Sequence of chain 1.B:
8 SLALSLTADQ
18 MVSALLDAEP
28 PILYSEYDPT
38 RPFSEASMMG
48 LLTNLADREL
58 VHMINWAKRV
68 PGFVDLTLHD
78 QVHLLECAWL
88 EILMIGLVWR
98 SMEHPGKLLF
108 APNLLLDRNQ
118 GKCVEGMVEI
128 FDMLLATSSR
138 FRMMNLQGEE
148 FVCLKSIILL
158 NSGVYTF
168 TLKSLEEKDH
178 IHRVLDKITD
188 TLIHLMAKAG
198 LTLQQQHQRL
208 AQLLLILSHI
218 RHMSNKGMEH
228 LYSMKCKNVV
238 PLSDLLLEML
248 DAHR

Binding-site contacts:
Ligand atom O01 contacts residue LEU90 of chain 1.B at 3.8 Å.
Ligand atom O01 contacts residue GLU56 of chain 1.B at 2.7 Å (salt-bridge).
Ligand atom C17 contacts residue ILE127 of chain 1.B at 4.1 Å (hydrophobic).
Ligand atom C10 contacts residue LEU243 of chain 1.B at 4.2 Å (hydrophobic).
Ligand atom C19 contacts residue MET124 of chain 1.B at 3.5 Å (hydrophobic).
Ligand atom C20 contacts residue PHE107 of chain 1.B at 3.6 Å (hydrophobic).
Ligand atom C19 contacts residue PHE128 of chain 1.B at 3.7 Å (hydrophobic).
Ligand atom C13 contacts residue LEU49 of chain 1.B at 3.5 Å (hydrophobic).
Ligand atom C10 contacts residue LEU228 of chain 1.B at 3.7 Å (hydrophobic).
Ligand atom C09 contacts residue LEU228 of chain 1.B at 3.9 Å (hydrophobic).
Ligand atom C19 contacts residue ILE127 of chain 1.B at 3.8 Å (hydrophobic).
Ligand atom C15 contacts residue MET91 of chain 1.B at 4.2 Å (hydrophobic).
Ligand atom C23 contacts residue LEU90 of chain 1.B at 3.3 Å (hydrophobic).
Ligand atom C12 contacts residue MET46 of chain 1.B at 3.7 Å (hydrophobic).
Ligand atom C12 contacts residue THR50 of chain 1.B at 3.7 Å.
Ligand atom C21 contacts residue PHE107 of chain 1.B at 4.0 Å (hydrophobic).
Ligand atom O11 contacts residue LEU228 of chain 1.B at 3.8 Å.
Ligand atom O11 contacts residue LEU239 of chain 1.B at 3.9 Å.
Ligand atom C12 contacts residue LEU49 of chain 1.B at 3.9 Å (hydrophobic).
Ligand atom C09 contacts residue ALA53 of chain 1.B at 3.6 Å (hydrophobic).
Ligand atom C09 contacts residue TRP86 of chain 1.B at 4.2 Å (hydrophobic).
Ligand atom C13 contacts residue MET46 of chain 1.B at 3.8 Å (hydrophobic).
Ligand atom C03 contacts residue GLU56 of chain 1.B at 3.4 Å.
Ligand atom O11 contacts residue LEU243 of chain 1.B at 3.2 Å.
Ligand atom C08 contacts residue LEU87 of chain 1.B at 3.9 Å (hydrophobic).
Ligand atom C21 contacts residue LEU131 of chain 1.B at 4.0 Å (hydrophobic).
Ligand atom C04 contacts residue LEU49 of chain 1.B at 4.1 Å (hydrophobic).
Ligand atom C23 contacts residue LEU94 of chain 1.B at 4.0 Å (hydrophobic).
Ligand atom C20 contacts residue LEU131 of chain 1.B at 3.8 Å (hydrophobic).
Ligand atom C08 contacts residue ALA53 of chain 1.B at 3.8 Å (hydrophobic).
Ligand atom C23 contacts residue MET91 of chain 1.B at 4.1 Å (hydrophobic).
Ligand atom C10 contacts residue THR50 of chain 1.B at 3.7 Å.
Ligand atom C02 contacts residue LEU90 of chain 1.B at 4.0 Å (hydrophobic).
Ligand atom C02 contacts residue ARG97 of chain 1.B at 3.8 Å.
Ligand atom O01 contacts residue ARG97 of chain 1.B at 2.6 Å (salt-bridge).
Ligand atom C02 contacts residue GLU56 of chain 1.B at 3.3 Å.
Ligand atom C12 contacts residue LEU228 of chain 1.B at 3.8 Å (hydrophobic).
Ligand atom O11 contacts residue THR50 of chain 1.B at 2.9 Å (h-bond).
Ligand atom C22 contacts residue LEU90 of chain 1.B at 3.9 Å (hydrophobic).
Ligand atom C03 contacts residue LEU52 of chain 1.B at 4.0 Å (hydrophobic).

A small-molecule ligand and the protein it binds are described below.
Small molecule (SMILES): CCC1CCC(=C(c2ccc(O)cc2)c2ccc(O)cc2)CC1